Sequence of chain 1.B:
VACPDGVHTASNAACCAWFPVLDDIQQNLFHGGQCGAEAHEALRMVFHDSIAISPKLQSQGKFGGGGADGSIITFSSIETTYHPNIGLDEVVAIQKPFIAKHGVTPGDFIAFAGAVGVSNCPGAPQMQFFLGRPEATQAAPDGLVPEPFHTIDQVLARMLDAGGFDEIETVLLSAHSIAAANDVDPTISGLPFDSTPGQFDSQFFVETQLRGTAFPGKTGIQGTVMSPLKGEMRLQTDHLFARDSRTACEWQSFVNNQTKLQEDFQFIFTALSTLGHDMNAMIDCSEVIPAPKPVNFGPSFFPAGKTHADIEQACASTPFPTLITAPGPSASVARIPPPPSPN

A small-molecule ligand and the protein it binds are described below.
Small molecule (SMILES): OC[C@H]1O[C@H](O)[C@@H](O)[C@@H](O)[C@@H]1O

Binding-site contacts:
Ligand atom C6 contacts residue SER331 of chain 1.B at 4.3 Å.
Ligand atom C3 contacts residue SER331 of chain 1.B at 3.1 Å.
Ligand atom O6 contacts residue SER331 of chain 1.B at 3.9 Å.
Ligand atom O4 contacts residue PRO229 of chain 1.B at 4.3 Å.
Ligand atom O4 contacts residue ALA332 of chain 1.B at 2.6 Å (h-bond).
Ligand atom C5 contacts residue ALA332 of chain 1.B at 3.4 Å (hydrophobic).
Ligand atom O4 contacts residue SER331 of chain 1.B at 4.5 Å.
Ligand atom C6 contacts residue ALA332 of chain 1.B at 4.2 Å (hydrophobic).
Ligand atom C3 contacts residue PRO229 of chain 1.B at 3.9 Å (hydrophobic).
Ligand atom O5 contacts residue ALA332 of chain 1.B at 4.5 Å.
Ligand atom O6 contacts residue ALA332 of chain 1.B at 4.2 Å.
Ligand atom O3 contacts residue PRO229 of chain 1.B at 2.7 Å (h-bond).
Ligand atom C4 contacts residue LYS231 of chain 1.B at 4.0 Å.
Ligand atom C4 contacts residue SER331 of chain 1.B at 3.6 Å.
Ligand atom O6 contacts residue SER333 of chain 1.B at 4.3 Å.
Ligand atom C5 contacts residue SER331 of chain 1.B at 3.0 Å.
Ligand atom C4 contacts residue ALA332 of chain 1.B at 3.4 Å (hydrophobic).
Ligand atom O2 contacts residue SER331 of chain 1.B at 3.5 Å (h-bond).
Ligand atom C4 contacts residue LEU230 of chain 1.B at 4.4 Å (hydrophobic).
Ligand atom O3 contacts residue LYS307 of chain 1.B at 3.2 Å (salt-bridge).
Ligand atom C3 contacts residue ALA332 of chain 1.B at 3.8 Å (hydrophobic).
Ligand atom O5 contacts residue SER331 of chain 1.B at 2.3 Å (h-bond).
Ligand atom O3 contacts residue THR214 of chain 1.B at 4.5 Å.
Ligand atom O4 contacts residue LYS231 of chain 1.B at 2.8 Å (salt-bridge).
Ligand atom C3 contacts residue LYS307 of chain 1.B at 4.1 Å.
Ligand atom O4 contacts residue LEU230 of chain 1.B at 3.3 Å.
Ligand atom O3 contacts residue LEU230 of chain 1.B at 4.0 Å.
Ligand atom C2 contacts residue LYS307 of chain 1.B at 4.4 Å.
Ligand atom C6 contacts residue LYS231 of chain 1.B at 3.8 Å.
Ligand atom C3 contacts residue LEU230 of chain 1.B at 4.3 Å (hydrophobic).
Ligand atom C1 contacts residue SER331 of chain 1.B at 1.4 Å.
Ligand atom C2 contacts residue SER331 of chain 1.B at 2.4 Å.
Ligand atom O3 contacts residue SER331 of chain 1.B at 4.4 Å.